Binding-site contacts:
Ligand atom C2 contacts residue ASN324 of chain 1.A at 2.5 Å.
Ligand atom O5 contacts residue ASN324 of chain 1.A at 2.4 Å (h-bond).
Ligand atom C7 contacts residue ASN324 of chain 1.A at 3.6 Å.
Ligand atom O7 contacts residue ASN324 of chain 1.A at 3.1 Å (h-bond).
Ligand atom N2 contacts residue ASN324 of chain 1.A at 3.4 Å (h-bond).
Ligand atom O4 contacts residue THR164 of chain 1.A at 4.0 Å.
Ligand atom C5 contacts residue ASN324 of chain 1.A at 3.7 Å.
Ligand atom C4 contacts residue ASN324 of chain 1.A at 3.8 Å.
Ligand atom C3 contacts residue ASN324 of chain 1.A at 3.8 Å.
Ligand atom C1 contacts residue ASN324 of chain 1.A at 1.4 Å.
Ligand atom O3 contacts residue ASN324 of chain 1.A at 4.0 Å.

Sequence of chain 1.A:
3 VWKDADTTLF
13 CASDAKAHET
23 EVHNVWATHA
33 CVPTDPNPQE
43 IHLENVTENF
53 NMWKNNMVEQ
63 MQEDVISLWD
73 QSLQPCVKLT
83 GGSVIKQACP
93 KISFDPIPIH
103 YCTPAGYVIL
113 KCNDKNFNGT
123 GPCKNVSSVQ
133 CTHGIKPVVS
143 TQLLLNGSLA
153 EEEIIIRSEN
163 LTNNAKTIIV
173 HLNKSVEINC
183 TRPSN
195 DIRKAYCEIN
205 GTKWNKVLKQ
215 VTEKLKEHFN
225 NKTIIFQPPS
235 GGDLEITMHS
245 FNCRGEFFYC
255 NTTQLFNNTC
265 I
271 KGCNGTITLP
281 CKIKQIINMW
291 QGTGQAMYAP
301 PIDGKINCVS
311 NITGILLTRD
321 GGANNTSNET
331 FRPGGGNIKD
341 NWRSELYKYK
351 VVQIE

A small-molecule ligand and the protein it binds are described below.
Small molecule (SMILES): CC(=O)N[C@@H]1[C@@H](O)[C@H](O)[C@@H](CO)O[C@H]1O